Sequence of chain 17.A:
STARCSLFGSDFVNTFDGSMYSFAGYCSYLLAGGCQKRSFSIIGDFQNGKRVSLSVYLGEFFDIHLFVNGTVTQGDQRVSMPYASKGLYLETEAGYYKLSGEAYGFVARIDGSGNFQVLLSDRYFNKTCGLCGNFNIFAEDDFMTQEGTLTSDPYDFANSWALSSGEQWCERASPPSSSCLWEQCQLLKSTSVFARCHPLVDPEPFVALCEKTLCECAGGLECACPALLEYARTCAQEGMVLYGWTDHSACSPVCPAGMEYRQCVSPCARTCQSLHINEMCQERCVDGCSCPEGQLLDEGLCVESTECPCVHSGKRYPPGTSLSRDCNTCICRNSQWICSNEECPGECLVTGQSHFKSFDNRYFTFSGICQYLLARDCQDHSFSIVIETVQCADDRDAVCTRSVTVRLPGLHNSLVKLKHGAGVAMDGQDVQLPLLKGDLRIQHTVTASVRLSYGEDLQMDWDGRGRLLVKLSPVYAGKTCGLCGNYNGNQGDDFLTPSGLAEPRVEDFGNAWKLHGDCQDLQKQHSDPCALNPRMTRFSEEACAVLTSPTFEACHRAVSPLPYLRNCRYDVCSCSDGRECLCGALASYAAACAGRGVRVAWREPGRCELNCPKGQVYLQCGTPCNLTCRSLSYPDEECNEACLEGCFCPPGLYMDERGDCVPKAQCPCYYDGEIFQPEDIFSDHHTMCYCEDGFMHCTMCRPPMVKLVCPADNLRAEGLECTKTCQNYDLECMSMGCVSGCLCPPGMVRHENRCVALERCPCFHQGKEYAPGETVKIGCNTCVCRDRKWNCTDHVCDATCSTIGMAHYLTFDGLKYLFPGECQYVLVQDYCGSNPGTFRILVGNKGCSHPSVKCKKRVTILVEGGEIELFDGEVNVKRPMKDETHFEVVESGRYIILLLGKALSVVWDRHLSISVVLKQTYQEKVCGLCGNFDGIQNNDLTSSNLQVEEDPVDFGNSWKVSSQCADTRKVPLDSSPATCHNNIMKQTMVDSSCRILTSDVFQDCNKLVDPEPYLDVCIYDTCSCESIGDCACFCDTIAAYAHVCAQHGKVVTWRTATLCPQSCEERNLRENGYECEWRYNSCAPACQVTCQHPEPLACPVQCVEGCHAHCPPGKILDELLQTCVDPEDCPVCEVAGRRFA

Binding-site contacts:
Ligand atom C5 contacts residue ASN99 of chain 17.A at 3.7 Å.
Ligand atom C8 contacts residue ASN99 of chain 17.A at 4.1 Å.
Ligand atom C1 contacts residue THR101 of chain 17.A at 4.5 Å.
Ligand atom O5 contacts residue PHE97 of chain 17.A at 4.1 Å.
Ligand atom C5 contacts residue PHE97 of chain 17.A at 3.9 Å (hydrophobic).
Ligand atom C3 contacts residue ASN99 of chain 17.A at 3.8 Å.
Ligand atom O7 contacts residue ASN99 of chain 17.A at 4.4 Å.
Ligand atom N2 contacts residue THR101 of chain 17.A at 3.4 Å (h-bond).
Ligand atom N2 contacts residue ASN99 of chain 17.A at 2.8 Å (h-bond).
Ligand atom C2 contacts residue ASN99 of chain 17.A at 2.5 Å.
Ligand atom C6 contacts residue PHE97 of chain 17.A at 3.6 Å (hydrophobic).
Ligand atom O6 contacts residue VAL82 of chain 17.A at 4.2 Å.
Ligand atom C8 contacts residue THR101 of chain 17.A at 3.9 Å.
Ligand atom O5 contacts residue ASN99 of chain 17.A at 2.4 Å (h-bond).
Ligand atom C2 contacts residue THR101 of chain 17.A at 4.4 Å.
Ligand atom C7 contacts residue PHE97 of chain 17.A at 4.0 Å (hydrophobic).
Ligand atom C8 contacts residue PHE97 of chain 17.A at 4.1 Å (hydrophobic).
Ligand atom O6 contacts residue PHE97 of chain 17.A at 4.3 Å.
Ligand atom O7 contacts residue PHE97 of chain 17.A at 3.4 Å.
Ligand atom C4 contacts residue ASN99 of chain 17.A at 4.2 Å.
Ligand atom C1 contacts residue ASN99 of chain 17.A at 1.4 Å.
Ligand atom C8 contacts residue ARG108 of chain 17.A at 3.7 Å.
Ligand atom C7 contacts residue THR101 of chain 17.A at 4.2 Å.
Ligand atom C7 contacts residue ASN99 of chain 17.A at 3.8 Å.

The protein below binds the small molecule below.
Small molecule (SMILES): CC(=O)N[C@H]1[C@H](O[C@H]2[C@H](O)[C@@H](NC(C)=O)CO[C@@H]2CO)O[C@H](CO)[C@@H](O[C@@H]2O[C@H](CO)[C@@H](O)[C@H](O)[C@@H]2O)[C@@H]1O